Binding-site contacts:
Ligand atom O6A contacts residue TYR279 of chain 1.A at 2.9 Å (h-bond).
Ligand atom O6A contacts residue GLU282 of chain 1.A at 2.7 Å.
Ligand atom C2 contacts residue GLU154 of chain 1.A at 3.2 Å.
Ligand atom N2 contacts residue SER102 of chain 1.A at 3.4 Å (h-bond).
Ligand atom N2 contacts residue ALA170 of chain 1.A at 3.4 Å.
Ligand atom O4' contacts residue LYS167 of chain 1.A at 2.9 Å.
Ligand atom C5' contacts residue LYS167 of chain 1.A at 3.3 Å.
Ligand atom C41 contacts residue GLU282 of chain 1.A at 3.5 Å.
Ligand atom O2A contacts residue ASP189 of chain 1.A at 3.3 Å (salt-bridge).
Ligand atom C5 contacts residue ARG103 of chain 1.A at 3.5 Å.
Ligand atom O41 contacts residue GLU282 of chain 1.A at 3.0 Å (salt-bridge).
Ligand atom C1' contacts residue PRO101 of chain 1.A at 3.2 Å (hydrophobic).
Ligand atom O5' contacts residue LYS167 of chain 1.A at 3.5 Å.
Ligand atom O21 contacts residue GLY261 of chain 1.A at 3.5 Å (h-bond).
Ligand atom O31 contacts residue GLU282 of chain 1.A at 3.2 Å (salt-bridge).
Ligand atom O2' contacts residue VAL105 of chain 1.A at 3.5 Å.
Ligand atom N1 contacts residue ALA134 of chain 1.A at 3.4 Å.
Ligand atom O2B contacts residue ASN308 of chain 1.A at 3.2 Å (h-bond).
Ligand atom O6 contacts residue GLY166 of chain 1.A at 3.3 Å.
Ligand atom C4' contacts residue ASP187 of chain 1.A at 3.5 Å.
Ligand atom N3 contacts residue SER102 of chain 1.A at 3.4 Å (h-bond).
Ligand atom O3B contacts residue GLN311 of chain 1.A at 2.8 Å (h-bond).
Ligand atom O4' contacts residue PRO101 of chain 1.A at 3.5 Å (h-bond).
Ligand atom C4' contacts residue LYS167 of chain 1.A at 3.4 Å.
Ligand atom C4 contacts residue ARG103 of chain 1.A at 3.4 Å.
Ligand atom O6 contacts residue LYS167 of chain 1.A at 3.3 Å (salt-bridge).
Ligand atom O21 contacts residue LEU259 of chain 1.A at 3.0 Å (h-bond).
Ligand atom N2 contacts residue VAL132 of chain 1.A at 3.0 Å (h-bond).
Ligand atom O1A contacts residue TYR279 of chain 1.A at 2.7 Å (h-bond).
Ligand atom O2' contacts residue ARG103 of chain 1.A at 3.0 Å (salt-bridge).
Ligand atom O31 contacts residue ASP187 of chain 1.A at 3.4 Å (salt-bridge).
Ligand atom O3' contacts residue PRO101 of chain 1.A at 3.0 Å (h-bond).
Ligand atom C6 contacts residue LYS167 of chain 1.A at 3.5 Å.
Ligand atom O2A contacts residue MG1 of chain 1.F at 2.7 Å.
Ligand atom O31 contacts residue LYS167 of chain 1.A at 3.1 Å.
Ligand atom N2 contacts residue GLU154 of chain 1.A at 3.0 Å (salt-bridge).
Ligand atom O3' contacts residue ALA188 of chain 1.A at 3.0 Å (h-bond).
Ligand atom O2B contacts residue MG1 of chain 1.F at 2.3 Å.
Ligand atom N1 contacts residue GLU154 of chain 1.A at 2.7 Å (salt-bridge).
Ligand atom O41 contacts residue LYS167 of chain 1.A at 3.4 Å.

Sequence of chain 1.A:
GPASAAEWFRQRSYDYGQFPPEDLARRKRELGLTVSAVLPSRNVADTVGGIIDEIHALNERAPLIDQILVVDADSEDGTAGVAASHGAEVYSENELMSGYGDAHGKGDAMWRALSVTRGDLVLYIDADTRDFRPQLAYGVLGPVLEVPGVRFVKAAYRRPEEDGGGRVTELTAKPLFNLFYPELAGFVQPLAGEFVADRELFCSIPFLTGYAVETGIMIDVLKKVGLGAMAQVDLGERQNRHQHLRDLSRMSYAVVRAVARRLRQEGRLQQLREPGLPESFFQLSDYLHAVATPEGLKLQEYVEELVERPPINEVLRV

The protein below binds the small molecule below.
Small molecule (SMILES): Nc1nc2c(ncn2[C@@H]2O[C@H](CO[P](=O)(O)O[P](=O)(O)O[C@H]3O[C@H](CO)[C@@H](O)[C@H](O)[C@@H]3O)[C@@H](O)[C@H]2O)c(=O)[nH]1